Sequence of chain 1.A:
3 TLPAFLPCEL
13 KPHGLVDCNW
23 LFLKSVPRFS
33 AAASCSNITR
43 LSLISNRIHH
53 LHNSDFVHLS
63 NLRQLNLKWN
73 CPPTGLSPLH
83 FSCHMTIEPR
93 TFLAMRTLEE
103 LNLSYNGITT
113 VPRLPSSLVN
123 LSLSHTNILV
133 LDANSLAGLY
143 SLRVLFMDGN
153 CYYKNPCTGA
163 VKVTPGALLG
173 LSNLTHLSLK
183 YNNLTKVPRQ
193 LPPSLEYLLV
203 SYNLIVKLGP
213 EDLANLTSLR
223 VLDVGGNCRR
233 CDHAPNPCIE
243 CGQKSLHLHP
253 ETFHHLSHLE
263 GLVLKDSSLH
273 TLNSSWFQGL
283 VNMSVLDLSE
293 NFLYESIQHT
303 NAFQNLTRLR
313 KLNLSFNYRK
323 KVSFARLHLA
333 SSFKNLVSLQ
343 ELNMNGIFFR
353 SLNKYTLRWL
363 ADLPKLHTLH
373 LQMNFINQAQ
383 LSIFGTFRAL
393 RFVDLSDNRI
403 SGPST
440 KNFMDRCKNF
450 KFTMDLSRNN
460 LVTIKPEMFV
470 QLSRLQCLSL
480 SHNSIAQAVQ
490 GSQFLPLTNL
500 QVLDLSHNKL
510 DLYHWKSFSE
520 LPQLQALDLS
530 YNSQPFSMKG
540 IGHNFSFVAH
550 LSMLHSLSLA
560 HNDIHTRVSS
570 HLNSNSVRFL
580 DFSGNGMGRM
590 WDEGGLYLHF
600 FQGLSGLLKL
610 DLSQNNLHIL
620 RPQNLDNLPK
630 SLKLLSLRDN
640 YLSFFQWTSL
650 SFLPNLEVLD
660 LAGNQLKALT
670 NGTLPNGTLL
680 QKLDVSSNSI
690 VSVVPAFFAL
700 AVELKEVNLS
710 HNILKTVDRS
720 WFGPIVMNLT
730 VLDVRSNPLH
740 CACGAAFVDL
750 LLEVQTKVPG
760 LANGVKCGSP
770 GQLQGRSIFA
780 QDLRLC

A small-molecule ligand and the protein it binds are described below.
Small molecule (SMILES): CC(=O)N[C@H]1[C@H](O[C@H]2[C@H](O)[C@@H](NC(C)=O)CO[C@@H]2CO)O[C@H](CO)[C@@H](O[C@@H]2O[C@H](CO)[C@@H](O)[C@H](O)[C@@H]2O)[C@@H]1O

Binding-site contacts:
Ligand atom C7 contacts residue ILE241 of chain 1.A at 4.3 Å (hydrophobic).
Ligand atom C7 contacts residue CYS153 of chain 1.A at 4.5 Å (hydrophobic).
Ligand atom C2 contacts residue CYS159 of chain 1.A at 4.0 Å (hydrophobic).
Ligand atom C8 contacts residue CYS153 of chain 1.A at 4.2 Å (hydrophobic).
Ligand atom C5 contacts residue LEU206 of chain 1.A at 4.0 Å (hydrophobic).
Ligand atom C8 contacts residue TYR154 of chain 1.A at 3.7 Å (hydrophobic).
Ligand atom C8 contacts residue CYS159 of chain 1.A at 3.5 Å (hydrophobic).
Ligand atom C8 contacts residue PRO158 of chain 1.A at 3.8 Å (hydrophobic).
Ligand atom C8 contacts residue ILE241 of chain 1.A at 3.9 Å (hydrophobic).
Ligand atom N2 contacts residue GLY161 of chain 1.A at 4.4 Å.
Ligand atom C2 contacts residue ASN185 of chain 1.A at 2.5 Å.
Ligand atom C1 contacts residue GLY161 of chain 1.A at 3.8 Å.
Ligand atom C5 contacts residue ASN185 of chain 1.A at 3.6 Å.
Ligand atom O5 contacts residue LEU206 of chain 1.A at 3.6 Å.
Ligand atom C7 contacts residue CYS159 of chain 1.A at 3.8 Å (hydrophobic).
Ligand atom C7 contacts residue ASN185 of chain 1.A at 3.7 Å.
Ligand atom N2 contacts residue CYS159 of chain 1.A at 3.1 Å (h-bond).
Ligand atom C1 contacts residue ASN185 of chain 1.A at 1.4 Å.
Ligand atom O5 contacts residue GLY161 of chain 1.A at 4.1 Å.
Ligand atom C2 contacts residue GLY161 of chain 1.A at 4.0 Å.
Ligand atom O7 contacts residue ASN185 of chain 1.A at 3.9 Å.
Ligand atom N2 contacts residue THR160 of chain 1.A at 4.3 Å.
Ligand atom O6 contacts residue LEU206 of chain 1.A at 4.4 Å.
Ligand atom C4 contacts residue ASN185 of chain 1.A at 4.3 Å.
Ligand atom O3 contacts residue THR160 of chain 1.A at 4.2 Å.
Ligand atom O5 contacts residue ASN185 of chain 1.A at 2.3 Å (h-bond).
Ligand atom C1 contacts residue LEU206 of chain 1.A at 4.2 Å (hydrophobic).
Ligand atom C3 contacts residue ASN185 of chain 1.A at 3.8 Å.
Ligand atom N2 contacts residue ASN185 of chain 1.A at 3.0 Å (h-bond).
Ligand atom C8 contacts residue GLU242 of chain 1.A at 4.0 Å.
Ligand atom O7 contacts residue ILE241 of chain 1.A at 3.6 Å.
Ligand atom C8 contacts residue TYR155 of chain 1.A at 4.2 Å (hydrophobic).
Ligand atom C6 contacts residue LEU206 of chain 1.A at 3.9 Å (hydrophobic).
Ligand atom C2 contacts residue THR160 of chain 1.A at 3.9 Å.
Ligand atom C1 contacts residue ILE241 of chain 1.A at 4.5 Å (hydrophobic).
Ligand atom N2 contacts residue CYS153 of chain 1.A at 4.1 Å.